This small molecule binds to this protein.
Small molecule (SMILES): CC[C@H](C)[C@H](N)C(=O)N[C@H](C(=O)N[C@@H](Cn1nncc1P(=O)(O)O)C(=O)NCC(=O)N[C@H](C=O)CO)[C@@H](C)CC

Sequence of chain 1.F:
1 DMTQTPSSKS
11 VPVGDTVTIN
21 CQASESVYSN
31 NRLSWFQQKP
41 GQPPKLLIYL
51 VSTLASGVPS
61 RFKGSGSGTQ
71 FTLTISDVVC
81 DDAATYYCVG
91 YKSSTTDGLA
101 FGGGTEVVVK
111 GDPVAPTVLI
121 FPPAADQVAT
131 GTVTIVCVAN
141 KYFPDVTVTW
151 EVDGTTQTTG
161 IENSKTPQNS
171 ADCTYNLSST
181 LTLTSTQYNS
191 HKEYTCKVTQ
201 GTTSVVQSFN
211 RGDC

Binding-site contacts:
Ligand atom CD1 contacts residue TYR91 of chain 1.F at 3.7 Å (hydrophobic).
Ligand atom O2 contacts residue ARG97 of chain 1.E at 2.8 Å (salt-bridge).
Ligand atom O4 contacts residue SER94 of chain 1.F at 2.7 Å (h-bond).
Ligand atom O3 contacts residue TYR57 of chain 1.E at 2.7 Å (h-bond).
Ligand atom CD1 contacts residue SER94 of chain 1.F at 3.6 Å.
Ligand atom CD1 contacts residue ARG97 of chain 1.E at 3.6 Å.
Ligand atom CE1 contacts residue ARG97 of chain 1.E at 3.4 Å.
Ligand atom CB contacts residue VAL100 of chain 1.E at 3.5 Å (hydrophobic).
Ligand atom O contacts residue TYR91 of chain 1.F at 3.6 Å.
Ligand atom CD1 contacts residue TYR28 of chain 1.F at 3.5 Å (hydrophobic).
Ligand atom ND2 contacts residue TYR91 of chain 1.F at 3.5 Å (h-bond).
Ligand atom CE1 contacts residue TYR91 of chain 1.F at 3.4 Å (hydrophobic).
Ligand atom CG2 contacts residue THR95 of chain 1.F at 3.8 Å.
Ligand atom O2 contacts residue ALA52 of chain 1.E at 2.8 Å (h-bond).
Ligand atom O contacts residue TYR53 of chain 1.E at 3.0 Å.
Ligand atom P contacts residue TYR57 of chain 1.E at 3.8 Å.
Ligand atom CG1 contacts residue TYR28 of chain 1.F at 3.4 Å (hydrophobic).
Ligand atom ND2 contacts residue SER103 of chain 1.E at 3.6 Å.
Ligand atom NE2 contacts residue TYR91 of chain 1.F at 3.3 Å.
Ligand atom NE2 contacts residue SER103 of chain 1.E at 2.7 Å (h-bond).
Ligand atom CD1 contacts residue LYS92 of chain 1.F at 3.2 Å.
Ligand atom CG2 contacts residue SER94 of chain 1.F at 3.5 Å.
Ligand atom O4 contacts residue GLY51 of chain 1.E at 3.5 Å.
Ligand atom N contacts residue TYR91 of chain 1.F at 3.4 Å (h-bond).
Ligand atom O contacts residue SER93 of chain 1.F at 3.6 Å.
Ligand atom P contacts residue SER94 of chain 1.F at 3.6 Å.
Ligand atom CE1 contacts residue SER103 of chain 1.E at 3.6 Å.
Ligand atom P contacts residue ARG97 of chain 1.E at 3.6 Å.
Ligand atom N contacts residue SER94 of chain 1.F at 3.3 Å (h-bond).
Ligand atom CG2 contacts residue TYR28 of chain 1.F at 3.8 Å (hydrophobic).
Ligand atom O3 contacts residue GLY51 of chain 1.E at 3.7 Å.
Ligand atom CD1 contacts residue THR95 of chain 1.F at 3.8 Å.
Ligand atom NG contacts residue TYR91 of chain 1.F at 3.7 Å.
Ligand atom O4 contacts residue TYR57 of chain 1.E at 3.5 Å.
Ligand atom O3 contacts residue ARG97 of chain 1.E at 2.9 Å (salt-bridge).
Ligand atom O contacts residue SER94 of chain 1.F at 2.9 Å (h-bond).
Ligand atom NG contacts residue VAL100 of chain 1.E at 3.6 Å.
Ligand atom P contacts residue GLY51 of chain 1.E at 3.7 Å.
Ligand atom CA contacts residue TYR91 of chain 1.F at 3.5 Å (hydrophobic).
Ligand atom O2 contacts residue GLY51 of chain 1.E at 3.4 Å.

Sequence of chain 1.E:
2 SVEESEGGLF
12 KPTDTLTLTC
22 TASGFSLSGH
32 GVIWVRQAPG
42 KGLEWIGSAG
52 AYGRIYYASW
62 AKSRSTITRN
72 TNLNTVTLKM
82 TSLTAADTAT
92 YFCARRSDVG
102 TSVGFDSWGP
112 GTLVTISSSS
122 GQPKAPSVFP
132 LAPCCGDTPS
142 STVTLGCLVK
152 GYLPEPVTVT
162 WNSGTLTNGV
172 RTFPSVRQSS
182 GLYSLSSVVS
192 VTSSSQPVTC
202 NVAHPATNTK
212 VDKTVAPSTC